Sequence of chain 1.D:
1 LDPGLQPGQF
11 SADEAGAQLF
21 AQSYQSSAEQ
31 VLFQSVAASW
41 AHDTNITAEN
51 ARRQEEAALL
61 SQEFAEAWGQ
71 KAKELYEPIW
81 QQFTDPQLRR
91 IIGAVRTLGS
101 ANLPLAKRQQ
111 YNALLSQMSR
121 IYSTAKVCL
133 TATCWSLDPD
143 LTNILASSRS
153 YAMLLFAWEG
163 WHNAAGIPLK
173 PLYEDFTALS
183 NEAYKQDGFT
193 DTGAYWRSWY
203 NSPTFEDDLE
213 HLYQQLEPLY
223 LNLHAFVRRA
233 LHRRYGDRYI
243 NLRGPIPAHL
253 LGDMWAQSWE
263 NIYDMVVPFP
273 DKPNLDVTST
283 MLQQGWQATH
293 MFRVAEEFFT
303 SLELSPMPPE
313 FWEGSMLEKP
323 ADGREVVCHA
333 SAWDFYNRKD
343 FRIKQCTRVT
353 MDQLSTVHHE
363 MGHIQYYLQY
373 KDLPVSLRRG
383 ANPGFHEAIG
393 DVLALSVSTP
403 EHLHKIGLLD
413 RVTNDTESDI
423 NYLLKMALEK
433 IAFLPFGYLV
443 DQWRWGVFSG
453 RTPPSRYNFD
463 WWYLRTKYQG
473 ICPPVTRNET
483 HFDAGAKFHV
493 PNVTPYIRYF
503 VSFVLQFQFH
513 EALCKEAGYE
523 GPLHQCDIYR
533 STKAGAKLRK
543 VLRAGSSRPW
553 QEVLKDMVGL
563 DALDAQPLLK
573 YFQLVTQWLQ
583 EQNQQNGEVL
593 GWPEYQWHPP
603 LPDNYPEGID

This protein binds this small molecule.
Small molecule (SMILES): CC(=O)N[C@H]1[C@H](O[C@H]2[C@H](O)[C@@H](NC(C)=O)CO[C@@H]2CO[C@@H]2O[C@@H](C)[C@@H](O)[C@@H](O)[C@@H]2O)O[C@H](CO)[C@@H](O[C@@H]2O[C@H](CO)[C@@H](O)[C@H](O)[C@@H]2O)[C@@H]1O

Binding-site contacts:
Ligand atom O3 contacts residue GLN527 of chain 1.D at 4.3 Å.
Ligand atom C2 contacts residue PRO524 of chain 1.D at 4.5 Å (hydrophobic).
Ligand atom C8 contacts residue GLN527 of chain 1.D at 4.1 Å.
Ligand atom N2 contacts residue GLN527 of chain 1.D at 3.0 Å (h-bond).
Ligand atom O5 contacts residue ASN416 of chain 1.D at 2.4 Å (h-bond).
Ligand atom C7 contacts residue ASN416 of chain 1.D at 3.2 Å.
Ligand atom O4 contacts residue PRO524 of chain 1.D at 3.4 Å.
Ligand atom N2 contacts residue ASN416 of chain 1.D at 2.9 Å (h-bond).
Ligand atom C2 contacts residue ASN416 of chain 1.D at 2.5 Å.
Ligand atom C1 contacts residue ASN416 of chain 1.D at 1.4 Å.
Ligand atom C7 contacts residue PRO524 of chain 1.D at 4.3 Å (hydrophobic).
Ligand atom C3 contacts residue ASN416 of chain 1.D at 3.8 Å.
Ligand atom O7 contacts residue ASN416 of chain 1.D at 3.2 Å (h-bond).
Ligand atom C3 contacts residue GLU522 of chain 1.D at 3.7 Å.
Ligand atom C2 contacts residue GLU522 of chain 1.D at 4.4 Å.
Ligand atom C2 contacts residue GLN527 of chain 1.D at 3.5 Å.
Ligand atom O3 contacts residue PRO524 of chain 1.D at 3.9 Å.
Ligand atom C5 contacts residue ASN416 of chain 1.D at 3.6 Å.
Ligand atom C7 contacts residue GLN527 of chain 1.D at 4.0 Å.
Ligand atom C3 contacts residue PRO524 of chain 1.D at 3.7 Å (hydrophobic).
Ligand atom O3 contacts residue GLY523 of chain 1.D at 4.2 Å.
Ligand atom C1 contacts residue GLN527 of chain 1.D at 3.6 Å.
Ligand atom C4 contacts residue ASN416 of chain 1.D at 4.2 Å.
Ligand atom C8 contacts residue GLU403 of chain 1.D at 4.1 Å.
Ligand atom O5 contacts residue GLY523 of chain 1.D at 4.1 Å.
Ligand atom O7 contacts residue PRO524 of chain 1.D at 3.3 Å.
Ligand atom O3 contacts residue GLU522 of chain 1.D at 4.2 Å.
Ligand atom C5 contacts residue GLU522 of chain 1.D at 4.1 Å.
Ligand atom C3 contacts residue GLN527 of chain 1.D at 3.4 Å.
Ligand atom O3 contacts residue GLU522 of chain 1.D at 4.3 Å.
Ligand atom C1 contacts residue PRO524 of chain 1.D at 4.3 Å (hydrophobic).
Ligand atom O6 contacts residue GLY523 of chain 1.D at 4.0 Å.
Ligand atom C4 contacts residue GLN527 of chain 1.D at 4.5 Å.
Ligand atom O6 contacts residue GLU522 of chain 1.D at 4.2 Å.
Ligand atom C8 contacts residue ASN416 of chain 1.D at 4.4 Å.
Ligand atom C4 contacts residue PRO524 of chain 1.D at 4.1 Å (hydrophobic).
Ligand atom O4 contacts residue GLU522 of chain 1.D at 3.4 Å (salt-bridge).
Ligand atom C5 contacts residue GLN527 of chain 1.D at 4.5 Å.
Ligand atom C4 contacts residue GLU522 of chain 1.D at 4.1 Å.
Ligand atom C4 contacts residue GLU522 of chain 1.D at 4.2 Å.